Sequence of chain 1.B:
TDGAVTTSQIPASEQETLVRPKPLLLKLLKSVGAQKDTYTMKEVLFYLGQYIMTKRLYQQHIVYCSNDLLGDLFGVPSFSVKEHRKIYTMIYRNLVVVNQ

Binding-site contacts:
Ligand atom F contacts residue ILE90 of chain 1.B at 3.4 Å.
Ligand atom C25 contacts residue LEU45 of chain 1.B at 3.6 Å (hydrophobic).
Ligand atom C27 contacts residue PHE82 of chain 1.B at 3.8 Å (hydrophobic).
Ligand atom C20 contacts residue HIS87 of chain 1.B at 3.8 Å.
Ligand atom C24 contacts residue LEU45 of chain 1.B at 3.5 Å (hydrophobic).
Ligand atom O1 contacts residue HIS87 of chain 1.B at 2.8 Å (h-bond).
Ligand atom C27 contacts residue ILE52 of chain 1.B at 3.6 Å (hydrophobic).
Ligand atom CL2 contacts residue ILE52 of chain 1.B at 3.8 Å.
Ligand atom CL1 contacts residue HIS87 of chain 1.B at 3.5 Å.
Ligand atom C20 contacts residue LEU45 of chain 1.B at 3.7 Å (hydrophobic).
Ligand atom C1 contacts residue GLY49 of chain 1.B at 3.6 Å.
Ligand atom N3 contacts residue GLY49 of chain 1.B at 3.6 Å.
Ligand atom C4 contacts residue VAL84 of chain 1.B at 3.6 Å (hydrophobic).
Ligand atom C13 contacts residue HIS64 of chain 1.B at 3.7 Å.
Ligand atom C25 contacts residue LEU48 of chain 1.B at 3.8 Å (hydrophobic).
Ligand atom C14 contacts residue VAL84 of chain 1.B at 3.8 Å (hydrophobic).
Ligand atom C1 contacts residue MET53 of chain 1.B at 3.7 Å (hydrophobic).
Ligand atom C11 contacts residue THR1 of chain 2.D at 3.4 Å.
Ligand atom O3 contacts residue GOL1 of chain 1.M at 3.3 Å (h-bond).
Ligand atom CL1 contacts residue TYR91 of chain 1.B at 3.5 Å.
Ligand atom C3 contacts residue MET53 of chain 2.D at 3.5 Å (hydrophobic).
Ligand atom F contacts residue HIS87 of chain 1.B at 3.2 Å.
Ligand atom CL1 contacts residue LEU45 of chain 1.B at 3.7 Å.
Ligand atom C4 contacts residue ILE52 of chain 1.B at 3.8 Å (hydrophobic).
Ligand atom CL2 contacts residue PHE77 of chain 1.B at 3.8 Å.
Ligand atom N3 contacts residue LEU45 of chain 1.B at 2.8 Å (h-bond).
Ligand atom C16 contacts residue HIS87 of chain 1.B at 3.8 Å.
Ligand atom C25 contacts residue GLY49 of chain 1.B at 3.8 Å.
Ligand atom C14 contacts residue TYR58 of chain 1.B at 3.6 Å (hydrophobic).
Ligand atom CL2 contacts residue LEU48 of chain 1.B at 3.8 Å.
Ligand atom C11 contacts residue GLN50 of chain 2.D at 3.5 Å.
Ligand atom O3 contacts residue VAL5 of chain 1.B at 3.4 Å.
Ligand atom C13 contacts residue TYR58 of chain 1.B at 3.5 Å (hydrophobic).
Ligand atom C10 contacts residue GLN50 of chain 2.D at 3.8 Å.
Ligand atom C19 contacts residue THR7 of chain 1.B at 3.5 Å.
Ligand atom C26 contacts residue ILE52 of chain 1.B at 3.5 Å (hydrophobic).
Ligand atom C21 contacts residue HIS87 of chain 1.B at 3.5 Å.
Ligand atom O2 contacts residue HIS64 of chain 1.B at 3.8 Å.
Ligand atom C1 contacts residue ILE52 of chain 1.B at 3.8 Å (hydrophobic).
Ligand atom F contacts residue VAL84 of chain 1.B at 3.7 Å.

Sequence of chain 2.D:
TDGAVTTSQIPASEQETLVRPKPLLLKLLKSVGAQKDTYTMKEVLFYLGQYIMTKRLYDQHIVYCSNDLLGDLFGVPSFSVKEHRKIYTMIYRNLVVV

The protein below binds the small molecule below.
Small molecule (SMILES): CC(C)(C)C[C@@H]1N[C@@H](C(=O)NC2CCC(O)CC2)[C@H](c2cccc(Cl)c2F)[C@]12C(=O)Nc1cc(Cl)ccc12